A protein and the small-molecule ligand that binds it are described below.
Small molecule (SMILES): O=c1[nH]c(=O)c2nn[nH]c2[nH]1

Binding-site contacts:
Ligand atom C4 contacts residue PHE178 of chain 2.A at 3.3 Å (hydrophobic).
Ligand atom N3 contacts residue OXY1 of chain 2.D at 3.6 Å (h-bond).
Ligand atom O2 contacts residue ARG195 of chain 2.A at 2.8 Å (salt-bridge).
Ligand atom C2 contacts residue OXY1 of chain 2.D at 3.8 Å.
Ligand atom N3 contacts residue ARG195 of chain 2.A at 3.1 Å (salt-bridge).
Ligand atom N1 contacts residue OXY1 of chain 2.D at 3.7 Å.
Ligand atom N9 contacts residue PHE178 of chain 2.A at 3.4 Å.
Ligand atom O6 contacts residue GLN244 of chain 2.A at 3.0 Å (h-bond).
Ligand atom C2 contacts residue ILE243 of chain 2.A at 3.9 Å (hydrophobic).
Ligand atom O6 contacts residue TYR5 of chain 2.B at 3.8 Å.
Ligand atom N8 contacts residue ALA66 of chain 2.B at 3.9 Å.
Ligand atom N8 contacts residue OXY1 of chain 2.D at 3.6 Å (h-bond).
Ligand atom C5 contacts residue OXY1 of chain 2.D at 3.2 Å.
Ligand atom C5 contacts residue THR67 of chain 2.B at 3.8 Å.
Ligand atom N7 contacts residue OXY1 of chain 2.D at 3.5 Å (h-bond).
Ligand atom C5 contacts residue PHE178 of chain 2.A at 3.3 Å (hydrophobic).
Ligand atom O2 contacts residue ILE243 of chain 2.A at 2.7 Å (h-bond).
Ligand atom N9 contacts residue OXY1 of chain 2.D at 3.3 Å (h-bond).
Ligand atom N9 contacts residue LEU189 of chain 2.A at 3.8 Å.
Ligand atom N3 contacts residue ASN270 of chain 2.A at 3.4 Å (h-bond).
Ligand atom O6 contacts residue THR67 of chain 2.B at 3.8 Å.
Ligand atom N1 contacts residue PHE178 of chain 2.A at 3.6 Å.
Ligand atom O2 contacts residue SER242 of chain 2.A at 3.4 Å.
Ligand atom C6 contacts residue PHE178 of chain 2.A at 3.4 Å (hydrophobic).
Ligand atom N7 contacts residue ALA66 of chain 2.B at 3.6 Å.
Ligand atom C2 contacts residue PHE178 of chain 2.A at 3.7 Å (hydrophobic).
Ligand atom C4 contacts residue OXY1 of chain 2.D at 3.1 Å.
Ligand atom O2 contacts residue GLN244 of chain 2.A at 3.6 Å (h-bond).
Ligand atom N1 contacts residue GLN244 of chain 2.A at 2.9 Å (h-bond).
Ligand atom N7 contacts residue THR67 of chain 2.B at 2.9 Å (h-bond).
Ligand atom C4 contacts residue ASN270 of chain 2.A at 3.8 Å.
Ligand atom C6 contacts residue GLN244 of chain 2.A at 3.8 Å.
Ligand atom N8 contacts residue LEU189 of chain 2.A at 3.7 Å.
Ligand atom N3 contacts residue PHE178 of chain 2.A at 3.8 Å.
Ligand atom N8 contacts residue THR67 of chain 2.B at 3.3 Å (h-bond).
Ligand atom N7 contacts residue PHE178 of chain 2.A at 3.6 Å.
Ligand atom N8 contacts residue PHE178 of chain 2.A at 3.6 Å.
Ligand atom C6 contacts residue OXY1 of chain 2.D at 3.4 Å.
Ligand atom C2 contacts residue GLN244 of chain 2.A at 3.7 Å.
Ligand atom C2 contacts residue ARG195 of chain 2.A at 3.5 Å.

Sequence of chain 2.B:
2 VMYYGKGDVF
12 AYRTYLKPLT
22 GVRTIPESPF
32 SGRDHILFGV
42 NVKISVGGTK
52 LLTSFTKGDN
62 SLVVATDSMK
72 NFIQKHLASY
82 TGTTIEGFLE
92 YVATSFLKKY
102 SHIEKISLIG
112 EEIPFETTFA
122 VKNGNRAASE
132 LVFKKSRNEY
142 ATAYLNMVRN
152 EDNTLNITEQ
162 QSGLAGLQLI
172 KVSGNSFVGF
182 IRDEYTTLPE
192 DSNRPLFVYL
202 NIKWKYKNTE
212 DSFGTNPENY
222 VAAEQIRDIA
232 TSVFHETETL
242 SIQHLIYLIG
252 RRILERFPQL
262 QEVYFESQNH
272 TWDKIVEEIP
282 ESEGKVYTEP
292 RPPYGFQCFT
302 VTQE

Sequence of chain 2.A:
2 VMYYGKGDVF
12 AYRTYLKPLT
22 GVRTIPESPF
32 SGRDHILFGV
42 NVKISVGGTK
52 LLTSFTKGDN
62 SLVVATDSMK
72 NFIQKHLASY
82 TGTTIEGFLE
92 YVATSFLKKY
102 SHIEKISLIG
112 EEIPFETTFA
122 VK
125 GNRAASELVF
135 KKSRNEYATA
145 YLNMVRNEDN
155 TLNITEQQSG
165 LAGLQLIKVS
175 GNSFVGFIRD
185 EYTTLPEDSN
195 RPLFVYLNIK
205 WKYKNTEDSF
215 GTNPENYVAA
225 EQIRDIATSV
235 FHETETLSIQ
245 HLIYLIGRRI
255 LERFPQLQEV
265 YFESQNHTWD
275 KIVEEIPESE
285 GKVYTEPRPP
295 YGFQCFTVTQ